Sequence of chain 1.A:
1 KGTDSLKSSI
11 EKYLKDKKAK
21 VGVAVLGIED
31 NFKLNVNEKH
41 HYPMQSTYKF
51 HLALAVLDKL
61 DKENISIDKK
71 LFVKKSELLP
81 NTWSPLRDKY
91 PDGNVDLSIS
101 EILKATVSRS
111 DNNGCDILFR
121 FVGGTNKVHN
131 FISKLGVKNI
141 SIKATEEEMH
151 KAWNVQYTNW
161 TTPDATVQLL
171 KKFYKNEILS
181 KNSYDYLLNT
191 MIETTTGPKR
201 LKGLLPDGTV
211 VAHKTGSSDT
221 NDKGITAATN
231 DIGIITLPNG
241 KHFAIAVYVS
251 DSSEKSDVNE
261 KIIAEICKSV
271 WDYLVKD

Binding-site contacts:
Ligand atom C6 contacts residue LEU237 of chain 1.A at 3.6 Å (hydrophobic).
Ligand atom O4 contacts residue ASP277 of chain 1.A at 3.5 Å (salt-bridge).
Ligand atom O3 contacts residue LYS241 of chain 1.A at 4.2 Å.
Ligand atom O5 contacts residue ASP30 of chain 1.A at 4.1 Å.
Ligand atom O2 contacts residue ASP277 of chain 1.A at 3.0 Å (salt-bridge).
Ligand atom N1 contacts residue ASP30 of chain 1.A at 4.2 Å.
Ligand atom C8 contacts residue LYS241 of chain 1.A at 3.9 Å.
Ligand atom C5 contacts residue ASP277 of chain 1.A at 3.2 Å.
Ligand atom C3 contacts residue ASP30 of chain 1.A at 3.7 Å.
Ligand atom O5 contacts residue ASN239 of chain 1.A at 3.1 Å (h-bond).
Ligand atom C1 contacts residue ASP30 of chain 1.A at 4.0 Å.
Ligand atom C2 contacts residue ASP30 of chain 1.A at 4.1 Å.
Ligand atom C5 contacts residue LEU274 of chain 1.A at 3.5 Å (hydrophobic).
Ligand atom O3 contacts residue GLY27 of chain 1.A at 3.9 Å.
Ligand atom O3 contacts residue GLU29 of chain 1.A at 3.1 Å (salt-bridge).
Ligand atom O2 contacts residue LEU274 of chain 1.A at 3.4 Å.
Ligand atom O1 contacts residue LEU274 of chain 1.A at 4.2 Å.
Ligand atom C7 contacts residue GLY27 of chain 1.A at 3.7 Å.
Ligand atom C4 contacts residue LEU274 of chain 1.A at 3.7 Å (hydrophobic).
Ligand atom O2 contacts residue LYS276 of chain 1.A at 3.8 Å.
Ligand atom C2 contacts residue ASP277 of chain 1.A at 3.8 Å.
Ligand atom C4 contacts residue PHE32 of chain 1.A at 3.7 Å (hydrophobic).
Ligand atom O1 contacts residue PHE32 of chain 1.A at 3.8 Å.
Ligand atom C7 contacts residue HIS242 of chain 1.A at 3.4 Å.
Ligand atom C3 contacts residue PHE32 of chain 1.A at 4.1 Å (hydrophobic).
Ligand atom C1 contacts residue LEU274 of chain 1.A at 4.2 Å (hydrophobic).
Ligand atom C7 contacts residue ILE28 of chain 1.A at 4.1 Å (hydrophobic).
Ligand atom O3 contacts residue HIS242 of chain 1.A at 3.2 Å (h-bond).
Ligand atom O3 contacts residue ILE28 of chain 1.A at 3.6 Å (h-bond).
Ligand atom C8 contacts residue ASP277 of chain 1.A at 3.7 Å.
Ligand atom O3 contacts residue ASP30 of chain 1.A at 3.2 Å (salt-bridge).
Ligand atom O4 contacts residue ASP30 of chain 1.A at 2.8 Å (salt-bridge).
Ligand atom O2 contacts residue TYR273 of chain 1.A at 4.2 Å.
Ligand atom N1 contacts residue ASP277 of chain 1.A at 3.1 Å (salt-bridge).
Ligand atom C8 contacts residue ASN239 of chain 1.A at 4.2 Å.
Ligand atom C2 contacts residue LEU274 of chain 1.A at 4.1 Å (hydrophobic).
Ligand atom C8 contacts residue ASP30 of chain 1.A at 3.4 Å.
Ligand atom O4 contacts residue LYS241 of chain 1.A at 4.2 Å.
Ligand atom O1 contacts residue ASP30 of chain 1.A at 3.4 Å.
Ligand atom O5 contacts residue LYS241 of chain 1.A at 3.2 Å.

The small molecule below binds the protein below.
Small molecule (SMILES): O=C(O)[C@H]1/C(=C/CO)O[C@@H]2CC(=O)N21